Binding-site contacts:
Ligand atom C1 contacts residue SER147 of chain 29.A at 3.6 Å.
Ligand atom C11 contacts residue TYR250 of chain 28.A at 3.0 Å (hydrophobic).
Ligand atom O10 contacts residue ASN96 of chain 28.A at 4.2 Å.
Ligand atom C8 contacts residue TYR145 of chain 29.A at 4.2 Å (hydrophobic).
Ligand atom C9 contacts residue ALA146 of chain 29.A at 4.4 Å (hydrophobic).
Ligand atom O4 contacts residue ASN251 of chain 28.A at 4.3 Å.
Ligand atom O10 contacts residue TYR250 of chain 28.A at 2.2 Å (h-bond).
Ligand atom C3 contacts residue PRO252 of chain 28.A at 4.4 Å (hydrophobic).
Ligand atom N5 contacts residue TYR250 of chain 28.A at 3.8 Å.
Ligand atom O9 contacts residue ALA146 of chain 29.A at 3.3 Å.
Ligand atom C8 contacts residue ALA146 of chain 29.A at 4.4 Å (hydrophobic).
Ligand atom C5 contacts residue TYR145 of chain 29.A at 3.3 Å (hydrophobic).
Ligand atom O1A contacts residue SER147 of chain 29.A at 3.1 Å (h-bond).
Ligand atom O4 contacts residue TYR145 of chain 29.A at 4.2 Å.
Ligand atom C1 contacts residue ALA146 of chain 29.A at 4.0 Å (hydrophobic).
Ligand atom O8 contacts residue TYR145 of chain 29.A at 4.2 Å.
Ligand atom C5 contacts residue TYR250 of chain 28.A at 4.3 Å (hydrophobic).
Ligand atom O1A contacts residue ALA146 of chain 29.A at 3.2 Å.
Ligand atom C4 contacts residue TYR145 of chain 29.A at 3.6 Å (hydrophobic).
Ligand atom C11 contacts residue ARG143 of chain 29.A at 3.9 Å.
Ligand atom N5 contacts residue TYR145 of chain 29.A at 2.6 Å (h-bond).
Ligand atom O4 contacts residue PRO252 of chain 28.A at 4.0 Å.
Ligand atom C6 contacts residue TYR145 of chain 29.A at 3.4 Å (hydrophobic).
Ligand atom C10 contacts residue TYR145 of chain 29.A at 3.6 Å (hydrophobic).
Ligand atom C11 contacts residue TYR145 of chain 29.A at 3.7 Å (hydrophobic).
Ligand atom C4 contacts residue TYR250 of chain 28.A at 4.2 Å (hydrophobic).
Ligand atom O1B contacts residue SER147 of chain 29.A at 2.7 Å (h-bond).
Ligand atom C7 contacts residue TYR145 of chain 29.A at 3.9 Å (hydrophobic).
Ligand atom O4 contacts residue TYR250 of chain 28.A at 3.0 Å.
Ligand atom C6 contacts residue ALA146 of chain 29.A at 4.3 Å (hydrophobic).
Ligand atom C4 contacts residue PRO252 of chain 28.A at 4.3 Å (hydrophobic).
Ligand atom C1 contacts residue PRO252 of chain 28.A at 4.1 Å (hydrophobic).
Ligand atom C10 contacts residue TYR250 of chain 28.A at 2.8 Å (hydrophobic).
Ligand atom O1B contacts residue PRO252 of chain 28.A at 3.4 Å.
Ligand atom O1B contacts residue ALA146 of chain 29.A at 4.3 Å.

A protein and the small-molecule ligand that binds it are described below.
Small molecule (SMILES): CC(=O)N[C@H]1[C@H]([C@H](O)[C@H](O)CO)O[C@@](O)(C(=O)O)C[C@@H]1O

Sequence of chain 28.A:
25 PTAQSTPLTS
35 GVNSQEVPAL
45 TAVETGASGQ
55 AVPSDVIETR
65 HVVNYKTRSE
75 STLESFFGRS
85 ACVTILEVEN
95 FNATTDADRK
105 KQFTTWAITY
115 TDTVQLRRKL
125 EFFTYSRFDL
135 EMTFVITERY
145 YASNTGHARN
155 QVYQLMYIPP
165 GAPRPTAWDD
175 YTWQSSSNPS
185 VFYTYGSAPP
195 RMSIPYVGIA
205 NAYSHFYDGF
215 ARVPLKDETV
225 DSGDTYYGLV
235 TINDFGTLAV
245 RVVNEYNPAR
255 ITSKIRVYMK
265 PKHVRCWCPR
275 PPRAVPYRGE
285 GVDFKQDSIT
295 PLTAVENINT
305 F

Sequence of chain 29.A:
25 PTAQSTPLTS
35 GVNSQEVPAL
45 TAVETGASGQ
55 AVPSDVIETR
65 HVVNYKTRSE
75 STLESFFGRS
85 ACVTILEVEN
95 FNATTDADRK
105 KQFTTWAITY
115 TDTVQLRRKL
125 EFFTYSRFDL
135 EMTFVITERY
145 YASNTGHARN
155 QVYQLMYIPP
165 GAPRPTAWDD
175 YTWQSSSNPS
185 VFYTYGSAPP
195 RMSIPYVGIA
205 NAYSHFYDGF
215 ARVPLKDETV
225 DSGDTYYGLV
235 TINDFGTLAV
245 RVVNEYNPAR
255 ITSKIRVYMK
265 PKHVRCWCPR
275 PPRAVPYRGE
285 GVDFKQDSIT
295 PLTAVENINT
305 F